Sequence of chain 2.A:
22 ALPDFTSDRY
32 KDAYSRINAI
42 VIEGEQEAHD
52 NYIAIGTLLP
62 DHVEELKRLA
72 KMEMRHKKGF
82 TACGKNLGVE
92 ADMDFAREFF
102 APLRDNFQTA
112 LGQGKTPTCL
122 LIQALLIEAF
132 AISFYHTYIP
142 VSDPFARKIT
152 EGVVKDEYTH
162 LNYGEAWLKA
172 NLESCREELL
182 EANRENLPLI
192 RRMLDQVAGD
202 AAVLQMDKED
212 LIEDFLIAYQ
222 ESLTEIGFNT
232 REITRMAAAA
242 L

Binding-site contacts:
Ligand atom C contacts residue GLU129 of chain 2.A at 3.9 Å.
Ligand atom C6 contacts residue PHE131 of chain 2.A at 4.0 Å (hydrophobic).
Ligand atom C contacts residue GLU46 of chain 2.A at 3.8 Å.
Ligand atom C contacts residue GLU74 of chain 2.A at 3.7 Å.
Ligand atom CA contacts residue ALA49 of chain 2.A at 4.1 Å (hydrophobic).
Ligand atom CD contacts residue GLY45 of chain 2.A at 3.9 Å.
Ligand atom O contacts residue GLU129 of chain 2.A at 4.2 Å.
Ligand atom C contacts residue GLU158 of chain 2.A at 3.9 Å.
Ligand atom CG contacts residue ILE128 of chain 2.A at 4.0 Å (hydrophobic).
Ligand atom CG contacts residue ALA132 of chain 2.A at 3.9 Å (hydrophobic).
Ligand atom OXT contacts residue GLU74 of chain 2.A at 3.2 Å (salt-bridge).
Ligand atom CB contacts residue ALA132 of chain 2.A at 3.6 Å (hydrophobic).
Ligand atom CA contacts residue ALA132 of chain 2.A at 4.0 Å (hydrophobic).
Ligand atom O contacts residue GLU158 of chain 2.A at 2.8 Å (salt-bridge).
Ligand atom C contacts residue FE1 of chain 2.D at 3.2 Å.
Ligand atom CB contacts residue GLU46 of chain 2.A at 4.0 Å.
Ligand atom CA contacts residue GLY45 of chain 2.A at 3.5 Å.
Ligand atom OXT contacts residue GLU158 of chain 2.A at 3.8 Å.
Ligand atom C6 contacts residue TYR136 of chain 2.A at 3.9 Å (hydrophobic).
Ligand atom C6 contacts residue ALA132 of chain 2.A at 3.7 Å (hydrophobic).
Ligand atom OXT contacts residue GLU129 of chain 2.A at 3.0 Å (salt-bridge).
Ligand atom CB contacts residue GLY45 of chain 2.A at 3.8 Å.
Ligand atom CD contacts residue ILE41 of chain 2.A at 4.1 Å (hydrophobic).
Ligand atom OXT contacts residue FE1 of chain 2.C at 3.7 Å.
Ligand atom CD contacts residue VAL42 of chain 2.A at 4.1 Å (hydrophobic).
Ligand atom OXT contacts residue ALA49 of chain 2.A at 3.5 Å.
Ligand atom OXT contacts residue GLN124 of chain 2.A at 3.3 Å (h-bond).
Ligand atom CD contacts residue PHE101 of chain 2.A at 4.0 Å (hydrophobic).
Ligand atom CA contacts residue ILE128 of chain 2.A at 3.5 Å (hydrophobic).
Ligand atom CB contacts residue TYR136 of chain 2.A at 3.8 Å (hydrophobic).
Ligand atom OXT contacts residue ILE128 of chain 2.A at 4.1 Å.
Ligand atom O contacts residue GLU46 of chain 2.A at 2.7 Å (salt-bridge).
Ligand atom C contacts residue ALA49 of chain 2.A at 3.7 Å (hydrophobic).
Ligand atom C contacts residue ALA132 of chain 2.A at 4.0 Å (hydrophobic).
Ligand atom O contacts residue FE1 of chain 2.C at 2.1 Å.
Ligand atom OXT contacts residue FE1 of chain 2.D at 2.5 Å.
Ligand atom C contacts residue FE1 of chain 2.C at 3.2 Å.
Ligand atom O contacts residue FE1 of chain 2.D at 3.1 Å.
Ligand atom CG contacts residue GLY45 of chain 2.A at 3.7 Å.
Ligand atom O contacts residue GLU74 of chain 2.A at 3.0 Å (salt-bridge).

This protein binds this small molecule.
Small molecule (SMILES): CCCCCC(=O)O